Sequence of chain 1.D:
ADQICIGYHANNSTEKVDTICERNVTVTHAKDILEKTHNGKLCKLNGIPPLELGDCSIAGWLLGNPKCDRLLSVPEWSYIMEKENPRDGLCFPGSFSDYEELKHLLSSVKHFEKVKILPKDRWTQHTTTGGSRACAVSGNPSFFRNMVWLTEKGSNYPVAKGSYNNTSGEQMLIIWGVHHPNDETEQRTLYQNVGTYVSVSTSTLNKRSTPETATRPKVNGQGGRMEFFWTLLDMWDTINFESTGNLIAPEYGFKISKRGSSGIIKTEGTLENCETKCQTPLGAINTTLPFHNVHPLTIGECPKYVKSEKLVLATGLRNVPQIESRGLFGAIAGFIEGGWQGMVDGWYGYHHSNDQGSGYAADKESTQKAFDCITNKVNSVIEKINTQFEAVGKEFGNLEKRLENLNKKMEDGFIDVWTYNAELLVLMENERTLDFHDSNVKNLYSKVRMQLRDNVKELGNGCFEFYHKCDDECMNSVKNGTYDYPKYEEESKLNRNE

A protein and the small-molecule ligand that binds it are described below.
Small molecule (SMILES): CC(=O)N[C@H]1[C@H](O[C@H]2[C@H](O)[C@@H](NC(C)=O)CO[C@@H]2CO)O[C@H](CO)[C@@H](O[C@@H]2O[C@H](CO)[C@@H](O)[C@H](O)[C@@H]2O)[C@@H]1O

Binding-site contacts:
Ligand atom C8 contacts residue ASN203 of chain 1.D at 3.2 Å.
Ligand atom C7 contacts residue ASN202 of chain 1.D at 3.7 Å.
Ligand atom C8 contacts residue TRP273 of chain 1.D at 3.5 Å (hydrophobic).
Ligand atom C2 contacts residue ASN202 of chain 1.D at 2.4 Å.
Ligand atom C4 contacts residue TRP273 of chain 1.D at 3.9 Å (hydrophobic).
Ligand atom C8 contacts residue THR204 of chain 1.D at 3.6 Å.
Ligand atom C5 contacts residue ASN202 of chain 1.D at 3.7 Å.
Ligand atom N2 contacts residue ASN202 of chain 1.D at 2.9 Å (h-bond).
Ligand atom C5 contacts residue TRP273 of chain 1.D at 4.4 Å (hydrophobic).
Ligand atom C8 contacts residue ASN202 of chain 1.D at 4.2 Å.
Ligand atom O3 contacts residue TRP273 of chain 1.D at 3.1 Å.
Ligand atom O5 contacts residue ASN202 of chain 1.D at 2.4 Å (h-bond).
Ligand atom O5 contacts residue TRP273 of chain 1.D at 4.2 Å.
Ligand atom C7 contacts residue THR204 of chain 1.D at 4.3 Å.
Ligand atom C3 contacts residue ASN202 of chain 1.D at 3.8 Å.
Ligand atom C4 contacts residue ASN202 of chain 1.D at 4.2 Å.
Ligand atom C3 contacts residue TRP273 of chain 1.D at 3.9 Å (hydrophobic).
Ligand atom C6 contacts residue TRP273 of chain 1.D at 3.7 Å (hydrophobic).
Ligand atom C1 contacts residue ASN202 of chain 1.D at 1.4 Å.
Ligand atom C2 contacts residue TRP273 of chain 1.D at 4.1 Å (hydrophobic).
Ligand atom O4 contacts residue TRP273 of chain 1.D at 4.3 Å.
Ligand atom O7 contacts residue THR204 of chain 1.D at 4.3 Å.